Binding-site contacts:
Ligand atom O4 contacts residue TRP287 of chain 4.A at 4.1 Å.
Ligand atom C4 contacts residue ASN231 of chain 34.A at 3.5 Å.
Ligand atom C11 contacts residue ASN55 of chain 4.A at 3.2 Å.
Ligand atom O1A contacts residue ARG232 of chain 34.A at 3.5 Å.
Ligand atom C11 contacts residue SER256 of chain 34.A at 4.3 Å.
Ligand atom O10 contacts residue ASN55 of chain 4.A at 3.4 Å (h-bond).
Ligand atom C5 contacts residue ASN231 of chain 34.A at 4.5 Å.
Ligand atom C3 contacts residue ASN231 of chain 34.A at 3.9 Å.
Ligand atom C2 contacts residue THR286 of chain 4.A at 4.2 Å.
Ligand atom O1A contacts residue ASN231 of chain 34.A at 2.7 Å (h-bond).
Ligand atom O1A contacts residue ASN284 of chain 4.A at 4.5 Å.
Ligand atom C11 contacts residue ALA253 of chain 34.A at 3.6 Å (hydrophobic).
Ligand atom C10 contacts residue SER256 of chain 34.A at 4.2 Å.
Ligand atom C11 contacts residue GLY254 of chain 34.A at 3.6 Å.
Ligand atom C3 contacts residue TRP287 of chain 4.A at 4.1 Å (hydrophobic).
Ligand atom O1B contacts residue ARG232 of chain 34.A at 2.5 Å (salt-bridge).
Ligand atom C2 contacts residue ASN284 of chain 4.A at 3.9 Å.
Ligand atom O1A contacts residue THR286 of chain 4.A at 4.2 Å.
Ligand atom C1 contacts residue ASN284 of chain 4.A at 3.8 Å.
Ligand atom C4 contacts residue VAL257 of chain 34.A at 4.4 Å (hydrophobic).
Ligand atom O2 contacts residue THR286 of chain 4.A at 4.0 Å.
Ligand atom C2 contacts residue ASN231 of chain 34.A at 4.0 Å.
Ligand atom O1B contacts residue ASN231 of chain 34.A at 4.3 Å.
Ligand atom O2 contacts residue TRP287 of chain 4.A at 4.5 Å.
Ligand atom C3 contacts residue THR286 of chain 4.A at 3.5 Å.
Ligand atom O4 contacts residue ASN231 of chain 34.A at 4.2 Å.
Ligand atom O2 contacts residue ARG232 of chain 34.A at 4.5 Å.
Ligand atom C1 contacts residue ARG232 of chain 34.A at 3.6 Å.
Ligand atom O10 contacts residue SER256 of chain 34.A at 3.5 Å (h-bond).
Ligand atom C10 contacts residue ASN55 of chain 4.A at 3.8 Å.
Ligand atom O2 contacts residue ASN284 of chain 4.A at 3.0 Å (h-bond).
Ligand atom O2 contacts residue ASN231 of chain 34.A at 4.2 Å.
Ligand atom O1B contacts residue ASN284 of chain 4.A at 3.7 Å.
Ligand atom O10 contacts residue SER52 of chain 4.A at 4.4 Å.
Ligand atom O4 contacts residue VAL257 of chain 34.A at 3.1 Å.
Ligand atom C1 contacts residue ASN231 of chain 34.A at 3.6 Å.

Sequence of chain 4.A:
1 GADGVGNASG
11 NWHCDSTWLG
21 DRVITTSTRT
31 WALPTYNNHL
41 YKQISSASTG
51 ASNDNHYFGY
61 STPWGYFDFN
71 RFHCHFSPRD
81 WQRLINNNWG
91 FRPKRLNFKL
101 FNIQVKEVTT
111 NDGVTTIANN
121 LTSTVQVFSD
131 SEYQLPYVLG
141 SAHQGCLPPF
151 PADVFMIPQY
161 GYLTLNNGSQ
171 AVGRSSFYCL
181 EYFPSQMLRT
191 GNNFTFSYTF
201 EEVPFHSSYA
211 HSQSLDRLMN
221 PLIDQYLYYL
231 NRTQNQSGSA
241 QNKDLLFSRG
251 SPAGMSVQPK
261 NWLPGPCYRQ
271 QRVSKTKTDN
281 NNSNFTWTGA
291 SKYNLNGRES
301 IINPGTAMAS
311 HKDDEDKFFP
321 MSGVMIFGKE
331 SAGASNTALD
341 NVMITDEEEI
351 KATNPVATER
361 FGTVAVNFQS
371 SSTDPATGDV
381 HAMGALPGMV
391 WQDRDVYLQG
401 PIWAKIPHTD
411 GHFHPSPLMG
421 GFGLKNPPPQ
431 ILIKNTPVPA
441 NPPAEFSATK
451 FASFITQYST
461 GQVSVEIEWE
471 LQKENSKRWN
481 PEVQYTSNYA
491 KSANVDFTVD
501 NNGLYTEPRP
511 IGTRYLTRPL

This protein binds this small molecule.
Small molecule (SMILES): CC(=O)N[C@H]1[C@H]([C@H](O)[C@H](O)CO)O[C@@](O)(C(=O)O)C[C@@H]1O

Sequence of chain 34.A:
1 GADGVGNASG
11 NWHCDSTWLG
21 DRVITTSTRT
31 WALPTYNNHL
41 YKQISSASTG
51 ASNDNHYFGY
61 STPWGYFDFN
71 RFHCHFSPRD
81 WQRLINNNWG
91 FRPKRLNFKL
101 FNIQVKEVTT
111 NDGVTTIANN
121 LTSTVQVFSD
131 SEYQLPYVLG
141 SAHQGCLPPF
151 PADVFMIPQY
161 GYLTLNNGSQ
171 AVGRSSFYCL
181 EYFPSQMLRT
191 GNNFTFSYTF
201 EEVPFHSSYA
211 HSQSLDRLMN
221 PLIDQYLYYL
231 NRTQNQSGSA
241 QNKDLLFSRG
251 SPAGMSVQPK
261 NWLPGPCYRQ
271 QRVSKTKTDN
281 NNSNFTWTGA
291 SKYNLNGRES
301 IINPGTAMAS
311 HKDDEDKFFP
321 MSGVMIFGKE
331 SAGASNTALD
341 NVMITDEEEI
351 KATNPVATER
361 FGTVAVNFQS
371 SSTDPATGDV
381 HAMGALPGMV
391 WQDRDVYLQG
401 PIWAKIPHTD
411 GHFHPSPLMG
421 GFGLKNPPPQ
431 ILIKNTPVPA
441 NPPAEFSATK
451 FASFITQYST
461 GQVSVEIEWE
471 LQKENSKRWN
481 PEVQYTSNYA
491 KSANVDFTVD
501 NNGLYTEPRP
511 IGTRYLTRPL